Sequence of chain 3.A:
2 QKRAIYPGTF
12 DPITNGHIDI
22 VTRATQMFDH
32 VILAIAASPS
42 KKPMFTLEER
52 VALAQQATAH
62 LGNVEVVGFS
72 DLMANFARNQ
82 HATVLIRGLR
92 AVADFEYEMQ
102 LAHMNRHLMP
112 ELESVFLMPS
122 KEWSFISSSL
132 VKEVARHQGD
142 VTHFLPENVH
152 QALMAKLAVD

Sequence of chain 2.A:
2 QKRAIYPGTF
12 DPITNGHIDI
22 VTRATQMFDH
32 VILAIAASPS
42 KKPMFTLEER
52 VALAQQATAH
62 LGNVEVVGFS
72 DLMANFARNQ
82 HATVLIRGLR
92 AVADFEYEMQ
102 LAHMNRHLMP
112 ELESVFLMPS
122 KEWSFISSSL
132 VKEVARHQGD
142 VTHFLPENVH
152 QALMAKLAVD

The protein below binds the small molecule below.
Small molecule (SMILES): CC1=Nc2nc(N[C@H](CC#N)c3cccc(Cl)c3)nn2C(=O)C1

Binding-site contacts:
Ligand atom C13 contacts residue ASP72 of chain 2.A at 3.6 Å.
Ligand atom C14 contacts residue ASP72 of chain 2.A at 3.2 Å.
Ligand atom C15 contacts residue PHE70 of chain 2.A at 3.5 Å (hydrophobic).
Ligand atom C10 contacts residue MET105 of chain 2.A at 3.5 Å (hydrophobic).
Ligand atom N23 contacts residue ALA37 of chain 2.A at 3.8 Å.
Ligand atom C3 contacts residue SO41 of chain 2.F at 3.6 Å.
Ligand atom C1 contacts residue LEU102 of chain 2.A at 3.7 Å (hydrophobic).
Ligand atom C2 contacts residue LEU102 of chain 2.A at 3.7 Å (hydrophobic).
Ligand atom N6 contacts residue MET74 of chain 2.A at 3.7 Å.
Ligand atom C17 contacts residue PHE70 of chain 2.A at 3.8 Å (hydrophobic).
Ligand atom N6 contacts residue LEU73 of chain 2.A at 3.4 Å.
Ligand atom C20 contacts residue SO41 of chain 2.F at 3.6 Å.
Ligand atom C18 contacts residue SO41 of chain 2.F at 3.2 Å.
Ligand atom N23 contacts residue SER39 of chain 2.A at 2.8 Å (h-bond).
Ligand atom N4 contacts residue SO41 of chain 2.F at 3.4 Å (h-bond).
Ligand atom C20 contacts residue ALA37 of chain 2.A at 3.7 Å (hydrophobic).
Ligand atom C17 contacts residue ALA37 of chain 2.A at 3.7 Å (hydrophobic).
Ligand atom C14 contacts residue PHE70 of chain 2.A at 3.7 Å (hydrophobic).
Ligand atom N9 contacts residue MET74 of chain 2.A at 2.9 Å (h-bond).
Ligand atom O11 contacts residue GLU134 of chain 3.A at 3.4 Å.
Ligand atom C5 contacts residue MET74 of chain 2.A at 3.5 Å (hydrophobic).
Ligand atom N23 contacts residue SER71 of chain 2.A at 3.8 Å.
Ligand atom N12 contacts residue ASP72 of chain 2.A at 2.9 Å (salt-bridge).
Ligand atom C10 contacts residue ASN106 of chain 2.A at 3.6 Å.
Ligand atom N23 contacts residue PHE70 of chain 2.A at 3.6 Å (h-bond).
Ligand atom C10 contacts residue VAL135 of chain 3.A at 3.8 Å (hydrophobic).
Ligand atom C15 contacts residue SER71 of chain 2.A at 3.6 Å.
Ligand atom N9 contacts residue LEU73 of chain 2.A at 3.4 Å.
Ligand atom C18 contacts residue ALA37 of chain 2.A at 3.6 Å (hydrophobic).
Ligand atom N23 contacts residue ALA38 of chain 2.A at 3.3 Å (h-bond).
Ligand atom N7 contacts residue SO41 of chain 2.F at 3.2 Å (h-bond).
Ligand atom C5 contacts residue LEU73 of chain 2.A at 3.5 Å (hydrophobic).
Ligand atom C19 contacts residue ALA37 of chain 2.A at 3.6 Å (hydrophobic).
Ligand atom CL contacts residue GLY9 of chain 2.A at 3.4 Å.
Ligand atom C17 contacts residue SO41 of chain 2.F at 3.5 Å.
Ligand atom C10 contacts residue LEU102 of chain 2.A at 3.7 Å (hydrophobic).
Ligand atom C14 contacts residue SER71 of chain 2.A at 3.7 Å.
Ligand atom C19 contacts residue THR10 of chain 2.A at 3.7 Å.
Ligand atom C19 contacts residue SO41 of chain 2.F at 3.2 Å.
Ligand atom O11 contacts residue SO41 of chain 2.F at 3.2 Å (h-bond).